Sequence of chain 2.B:
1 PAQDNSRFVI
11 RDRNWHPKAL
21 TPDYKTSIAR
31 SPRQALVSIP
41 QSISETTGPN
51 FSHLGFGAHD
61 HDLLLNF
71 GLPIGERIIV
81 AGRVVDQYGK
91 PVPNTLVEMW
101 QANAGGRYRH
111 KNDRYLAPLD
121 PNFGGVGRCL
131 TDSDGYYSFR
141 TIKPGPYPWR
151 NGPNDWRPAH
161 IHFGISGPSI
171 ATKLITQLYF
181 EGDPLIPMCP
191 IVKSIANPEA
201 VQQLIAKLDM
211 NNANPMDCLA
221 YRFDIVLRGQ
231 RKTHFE

Sequence of chain 2.A:
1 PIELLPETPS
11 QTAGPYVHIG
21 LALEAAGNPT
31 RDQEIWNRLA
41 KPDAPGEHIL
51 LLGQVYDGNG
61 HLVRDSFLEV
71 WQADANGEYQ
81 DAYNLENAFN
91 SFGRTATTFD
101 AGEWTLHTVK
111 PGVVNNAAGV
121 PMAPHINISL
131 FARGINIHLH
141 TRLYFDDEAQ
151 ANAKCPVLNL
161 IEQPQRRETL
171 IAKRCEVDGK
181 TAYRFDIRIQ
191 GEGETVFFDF

Binding-site contacts:
Ligand atom C3 contacts residue FE1 of chain 2.M at 3.5 Å.
Ligand atom C6 contacts residue TYR147 of chain 2.B at 3.7 Å (hydrophobic).
Ligand atom C5 contacts residue FE1 of chain 2.M at 3.4 Å.
Ligand atom C3 contacts residue PRO15 of chain 2.A at 4.0 Å (hydrophobic).
Ligand atom C6 contacts residue PRO15 of chain 2.A at 3.4 Å (hydrophobic).
Ligand atom O4 contacts residue TYR147 of chain 2.B at 2.5 Å (h-bond).
Ligand atom O2 contacts residue ARG133 of chain 2.A at 4.0 Å.
Ligand atom C2 contacts residue PRO15 of chain 2.A at 3.9 Å (hydrophobic).
Ligand atom O4 contacts residue FE1 of chain 2.M at 1.7 Å.
Ligand atom C4 contacts residue FE1 of chain 2.M at 2.7 Å.
Ligand atom O2 contacts residue PRO15 of chain 2.A at 3.7 Å.
Ligand atom O1 contacts residue PRO15 of chain 2.A at 3.8 Å.
Ligand atom C3 contacts residue HIS162 of chain 2.B at 3.5 Å.
Ligand atom C1 contacts residue ILE191 of chain 2.B at 3.8 Å (hydrophobic).
Ligand atom C3 contacts residue ARG157 of chain 2.B at 3.5 Å.
Ligand atom C2 contacts residue GLY14 of chain 2.A at 3.9 Å.
Ligand atom C3 contacts residue GLY14 of chain 2.A at 3.7 Å.
Ligand atom O4 contacts residue TYR108 of chain 2.B at 3.0 Å (h-bond).
Ligand atom C1 contacts residue PRO15 of chain 2.A at 3.7 Å (hydrophobic).
Ligand atom C8 contacts residue PRO15 of chain 2.A at 3.8 Å (hydrophobic).
Ligand atom C5 contacts residue TYR147 of chain 2.B at 2.7 Å (hydrophobic).
Ligand atom O1 contacts residue TYR24 of chain 2.B at 2.3 Å (h-bond).
Ligand atom O2 contacts residue TRP149 of chain 2.B at 3.6 Å.
Ligand atom C2 contacts residue ARG157 of chain 2.B at 3.7 Å.
Ligand atom C4 contacts residue GLY14 of chain 2.A at 4.1 Å.
Ligand atom C4 contacts residue TYR147 of chain 2.B at 2.6 Å (hydrophobic).
Ligand atom C5 contacts residue PRO15 of chain 2.A at 3.5 Å (hydrophobic).
Ligand atom C8 contacts residue TRP149 of chain 2.B at 3.6 Å (hydrophobic).
Ligand atom C7 contacts residue ILE191 of chain 2.B at 3.3 Å (hydrophobic).
Ligand atom O4 contacts residue HIS162 of chain 2.B at 2.6 Å (h-bond).
Ligand atom C3 contacts residue GLN177 of chain 2.B at 4.0 Å.
Ligand atom O4 contacts residue HIS160 of chain 2.B at 3.6 Å.
Ligand atom C7 contacts residue TYR24 of chain 2.B at 4.0 Å (hydrophobic).
Ligand atom C2 contacts residue ILE191 of chain 2.B at 3.5 Å (hydrophobic).
Ligand atom C4 contacts residue PRO15 of chain 2.A at 3.7 Å (hydrophobic).
Ligand atom C8 contacts residue TYR24 of chain 2.B at 3.4 Å (hydrophobic).
Ligand atom O1 contacts residue ARG133 of chain 2.A at 3.4 Å.
Ligand atom C3 contacts residue TYR147 of chain 2.B at 3.6 Å (hydrophobic).
Ligand atom C4 contacts residue HIS162 of chain 2.B at 3.7 Å.
Ligand atom C7 contacts residue TRP149 of chain 2.B at 3.1 Å (hydrophobic).

This small molecule binds to this protein.
Small molecule (SMILES): O=C(O)Cc1ccc(O)cc1